A protein and the small-molecule ligand that binds it are described below.
Small molecule (SMILES): CC(=O)N[C@@H]1[C@@H](O)[C@H](O)[C@@H](CO)O[C@H]1O

Sequence of chain 1.K:
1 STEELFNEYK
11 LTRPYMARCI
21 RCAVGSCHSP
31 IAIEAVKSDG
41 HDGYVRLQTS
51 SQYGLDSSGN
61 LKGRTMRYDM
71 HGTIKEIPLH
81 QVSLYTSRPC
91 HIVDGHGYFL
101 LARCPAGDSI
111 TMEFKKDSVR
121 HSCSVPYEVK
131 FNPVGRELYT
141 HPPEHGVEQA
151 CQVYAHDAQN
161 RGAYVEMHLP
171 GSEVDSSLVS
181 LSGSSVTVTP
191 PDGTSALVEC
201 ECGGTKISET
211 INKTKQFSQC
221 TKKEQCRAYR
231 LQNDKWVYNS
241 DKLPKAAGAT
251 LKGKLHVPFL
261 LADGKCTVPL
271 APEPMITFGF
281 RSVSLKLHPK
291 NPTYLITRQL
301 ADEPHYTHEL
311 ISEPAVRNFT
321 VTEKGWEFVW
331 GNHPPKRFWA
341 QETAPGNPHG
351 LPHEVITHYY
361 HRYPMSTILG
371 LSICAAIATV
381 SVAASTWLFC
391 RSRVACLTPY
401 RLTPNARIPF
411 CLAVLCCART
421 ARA

Binding-site contacts:
Ligand atom C2 contacts residue ASN212 of chain 1.K at 2.5 Å.
Ligand atom N2 contacts residue ILE211 of chain 1.K at 4.0 Å.
Ligand atom O5 contacts residue ASN212 of chain 1.K at 2.4 Å (h-bond).
Ligand atom C4 contacts residue ASN212 of chain 1.K at 4.2 Å.
Ligand atom C1 contacts residue ASN212 of chain 1.K at 1.4 Å.
Ligand atom C7 contacts residue ASN212 of chain 1.K at 3.7 Å.
Ligand atom O7 contacts residue ASN212 of chain 1.K at 4.1 Å.
Ligand atom C5 contacts residue ASN212 of chain 1.K at 3.7 Å.
Ligand atom C1 contacts residue ILE211 of chain 1.K at 4.2 Å (hydrophobic).
Ligand atom C3 contacts residue ASN212 of chain 1.K at 3.8 Å.
Ligand atom N2 contacts residue ASN212 of chain 1.K at 2.9 Å (h-bond).